This small molecule binds to this protein.
Small molecule (SMILES): OC[C@H]1O[C@H](O[C@H]2[C@H](O)[C@@H](O)[C@@H](O[C@H]3[C@H](O)[C@@H](O)[C@@H](O[C@H]4[C@H](O)[C@@H](O)[C@@H](O[C@H]5[C@H](O)[C@@H](O)[C@@H](O[C@H]6[C@H](O)[C@@H](O)[C@@H](O[C@H]7[C@H](O)[C@@H](O)[C@@H](O)O[C@@H]7CO)O[C@@H]6CO)O[C@@H]5CO)O[C@@H]4CO)O[C@@H]3CO)O[C@@H]2CO)[C@H](O)[C@@H](O)[C@@H]1O

Sequence of chain 1.B:
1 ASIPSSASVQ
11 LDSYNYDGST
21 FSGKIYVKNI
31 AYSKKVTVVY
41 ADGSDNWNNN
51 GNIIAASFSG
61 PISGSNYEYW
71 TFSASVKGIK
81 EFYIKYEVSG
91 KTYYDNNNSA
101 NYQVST

Binding-site contacts:
Ligand atom C6 contacts residue TYR32 of chain 1.B at 3.5 Å (hydrophobic).
Ligand atom C5 contacts residue PHE58 of chain 1.B at 4.3 Å (hydrophobic).
Ligand atom C1 contacts residue TRP70 of chain 1.B at 4.0 Å (hydrophobic).
Ligand atom O3 contacts residue GLU68 of chain 1.B at 2.8 Å (salt-bridge).
Ligand atom C1 contacts residue TYR32 of chain 1.B at 4.2 Å (hydrophobic).
Ligand atom C4 contacts residue TYR32 of chain 1.B at 3.9 Å (hydrophobic).
Ligand atom O5 contacts residue TYR32 of chain 1.B at 4.4 Å.
Ligand atom O4 contacts residue TYR32 of chain 1.B at 3.3 Å.
Ligand atom O3 contacts residue TYR32 of chain 1.B at 3.6 Å (h-bond).
Ligand atom O2 contacts residue PHE58 of chain 1.B at 4.3 Å.
Ligand atom O5 contacts residue PHE58 of chain 1.B at 3.7 Å.
Ligand atom C3 contacts residue TYR32 of chain 1.B at 3.6 Å (hydrophobic).
Ligand atom O3 contacts residue LYS34 of chain 1.B at 2.8 Å.
Ligand atom O2 contacts residue LYS34 of chain 1.B at 2.9 Å (salt-bridge).
Ligand atom C5 contacts residue TYR32 of chain 1.B at 3.6 Å (hydrophobic).
Ligand atom O2 contacts residue GLU68 of chain 1.B at 3.2 Å (salt-bridge).
Ligand atom C2 contacts residue GLU68 of chain 1.B at 3.7 Å.
Ligand atom C3 contacts residue SER33 of chain 1.B at 4.0 Å.
Ligand atom O3 contacts residue ASN29 of chain 1.B at 3.1 Å (h-bond).
Ligand atom C3 contacts residue PHE58 of chain 1.B at 4.2 Å (hydrophobic).
Ligand atom O2 contacts residue ASN29 of chain 1.B at 3.2 Å (h-bond).
Ligand atom C6 contacts residue PHE58 of chain 1.B at 3.7 Å (hydrophobic).
Ligand atom C2 contacts residue TRP70 of chain 1.B at 4.0 Å (hydrophobic).
Ligand atom C1 contacts residue PHE58 of chain 1.B at 4.1 Å (hydrophobic).
Ligand atom C2 contacts residue TYR32 of chain 1.B at 3.8 Å (hydrophobic).
Ligand atom O3 contacts residue SER33 of chain 1.B at 3.2 Å (h-bond).
Ligand atom O3 contacts residue TRP70 of chain 1.B at 3.8 Å.
Ligand atom C3 contacts residue GLU68 of chain 1.B at 3.8 Å.
Ligand atom O2 contacts residue TYR32 of chain 1.B at 2.6 Å (h-bond).
Ligand atom O3 contacts residue PHE58 of chain 1.B at 3.9 Å.
Ligand atom O2 contacts residue TRP70 of chain 1.B at 4.1 Å.
Ligand atom C2 contacts residue PHE58 of chain 1.B at 3.5 Å (hydrophobic).
Ligand atom C4 contacts residue PHE58 of chain 1.B at 4.0 Å (hydrophobic).
Ligand atom C2 contacts residue SER33 of chain 1.B at 4.3 Å.
Ligand atom O2 contacts residue SER33 of chain 1.B at 3.3 Å.
Ligand atom C3 contacts residue ASN29 of chain 1.B at 4.4 Å.
Ligand atom C3 contacts residue LYS34 of chain 1.B at 3.9 Å.
Ligand atom C2 contacts residue LYS34 of chain 1.B at 4.0 Å.